Binding-site contacts:
Ligand atom C6 contacts residue PHE386 of chain 1.B at 3.6 Å (hydrophobic).
Ligand atom C6 contacts residue VAL359 of chain 1.B at 3.8 Å (hydrophobic).
Ligand atom N2 contacts residue ASP533 of chain 1.A at 2.9 Å (salt-bridge).
Ligand atom N contacts residue PHE386 of chain 1.B at 3.4 Å.
Ligand atom N5 contacts residue TYR334 of chain 1.B at 3.4 Å.
Ligand atom C8 contacts residue PHE386 of chain 1.B at 3.6 Å (hydrophobic).
Ligand atom N1 contacts residue PHE386 of chain 1.B at 3.8 Å.
Ligand atom C12 contacts residue TYR334 of chain 1.B at 3.8 Å (hydrophobic).
Ligand atom C3 contacts residue THR564 of chain 1.A at 3.7 Å.
Ligand atom O1 contacts residue THR564 of chain 1.A at 3.4 Å (h-bond).
Ligand atom N2 contacts residue THR510 of chain 1.A at 3.6 Å.
Ligand atom C13 contacts residue LEU535 of chain 1.A at 3.5 Å (hydrophobic).
Ligand atom N5 contacts residue LEU535 of chain 1.A at 3.5 Å.
Ligand atom C contacts residue ASP533 of chain 1.A at 3.7 Å.
Ligand atom N1 contacts residue ILE563 of chain 1.A at 3.7 Å.
Ligand atom O2 contacts residue PHE329 of chain 1.B at 3.5 Å.
Ligand atom N4 contacts residue THR564 of chain 1.A at 3.2 Å (h-bond).
Ligand atom O contacts residue THR510 of chain 1.A at 3.4 Å.
Ligand atom C2 contacts residue PHE386 of chain 1.B at 3.5 Å (hydrophobic).
Ligand atom C4 contacts residue PHE386 of chain 1.B at 3.4 Å (hydrophobic).
Ligand atom N1 contacts residue THR564 of chain 1.A at 3.0 Å (h-bond).
Ligand atom N3 contacts residue PHE386 of chain 1.B at 3.5 Å.
Ligand atom O contacts residue LYS410 of chain 1.B at 3.7 Å.
Ligand atom C9 contacts residue TYR334 of chain 1.B at 3.6 Å (hydrophobic).
Ligand atom C7 contacts residue PHE386 of chain 1.B at 3.8 Å (hydrophobic).
Ligand atom C11 contacts residue TYR334 of chain 1.B at 3.8 Å (hydrophobic).
Ligand atom C2 contacts residue ILE563 of chain 1.A at 3.7 Å (hydrophobic).
Ligand atom C3 contacts residue PHE386 of chain 1.B at 3.8 Å (hydrophobic).
Ligand atom C contacts residue PHE386 of chain 1.B at 3.3 Å (hydrophobic).
Ligand atom C7 contacts residue GLY562 of chain 1.A at 3.2 Å.
Ligand atom N4 contacts residue ILE563 of chain 1.A at 3.2 Å.
Ligand atom C13 contacts residue TYR334 of chain 1.B at 3.1 Å (hydrophobic).
Ligand atom C1 contacts residue PHE386 of chain 1.B at 3.4 Å (hydrophobic).
Ligand atom O2 contacts residue GLY562 of chain 1.A at 3.5 Å (h-bond).
Ligand atom N4 contacts residue ASP533 of chain 1.A at 2.6 Å (salt-bridge).
Ligand atom N2 contacts residue PHE386 of chain 1.B at 3.3 Å.
Ligand atom N1 contacts residue LEU535 of chain 1.A at 3.8 Å.
Ligand atom O contacts residue PHE386 of chain 1.B at 3.7 Å.
Ligand atom C2 contacts residue LEU535 of chain 1.A at 3.8 Å (hydrophobic).
Ligand atom C2 contacts residue ASP533 of chain 1.A at 3.7 Å.

The protein below binds the small molecule below.
Small molecule (SMILES): COCCOc1nc(N)c2[nH]c(=O)n(Cc3cccnc3)c2n1

Sequence of chain 1.A:
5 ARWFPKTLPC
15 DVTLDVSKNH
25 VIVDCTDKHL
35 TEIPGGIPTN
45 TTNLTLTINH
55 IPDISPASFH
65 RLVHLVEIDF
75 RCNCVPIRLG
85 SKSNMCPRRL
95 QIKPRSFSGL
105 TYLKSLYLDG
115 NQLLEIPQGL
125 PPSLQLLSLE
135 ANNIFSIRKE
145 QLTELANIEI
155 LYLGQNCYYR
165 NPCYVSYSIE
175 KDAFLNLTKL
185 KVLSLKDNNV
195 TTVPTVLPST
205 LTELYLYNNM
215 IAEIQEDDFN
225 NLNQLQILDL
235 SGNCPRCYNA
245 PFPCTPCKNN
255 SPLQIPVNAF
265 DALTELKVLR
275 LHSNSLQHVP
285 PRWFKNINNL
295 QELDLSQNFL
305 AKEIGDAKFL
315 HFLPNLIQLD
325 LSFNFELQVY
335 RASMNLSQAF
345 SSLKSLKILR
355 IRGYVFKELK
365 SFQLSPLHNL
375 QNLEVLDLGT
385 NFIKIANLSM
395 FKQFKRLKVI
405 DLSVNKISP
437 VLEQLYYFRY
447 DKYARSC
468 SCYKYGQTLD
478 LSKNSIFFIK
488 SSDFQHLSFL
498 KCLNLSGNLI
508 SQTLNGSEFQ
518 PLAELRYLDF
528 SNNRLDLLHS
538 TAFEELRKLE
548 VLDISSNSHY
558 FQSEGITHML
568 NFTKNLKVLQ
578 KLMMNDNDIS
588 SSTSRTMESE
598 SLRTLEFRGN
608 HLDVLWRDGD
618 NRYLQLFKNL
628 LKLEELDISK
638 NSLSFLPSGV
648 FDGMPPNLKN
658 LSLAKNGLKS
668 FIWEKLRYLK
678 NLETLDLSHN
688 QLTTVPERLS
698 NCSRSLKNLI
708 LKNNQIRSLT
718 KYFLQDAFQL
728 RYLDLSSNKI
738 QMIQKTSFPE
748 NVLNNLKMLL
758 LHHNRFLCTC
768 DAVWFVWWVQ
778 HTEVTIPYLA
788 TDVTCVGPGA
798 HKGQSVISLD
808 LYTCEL

Sequence of chain 1.B:
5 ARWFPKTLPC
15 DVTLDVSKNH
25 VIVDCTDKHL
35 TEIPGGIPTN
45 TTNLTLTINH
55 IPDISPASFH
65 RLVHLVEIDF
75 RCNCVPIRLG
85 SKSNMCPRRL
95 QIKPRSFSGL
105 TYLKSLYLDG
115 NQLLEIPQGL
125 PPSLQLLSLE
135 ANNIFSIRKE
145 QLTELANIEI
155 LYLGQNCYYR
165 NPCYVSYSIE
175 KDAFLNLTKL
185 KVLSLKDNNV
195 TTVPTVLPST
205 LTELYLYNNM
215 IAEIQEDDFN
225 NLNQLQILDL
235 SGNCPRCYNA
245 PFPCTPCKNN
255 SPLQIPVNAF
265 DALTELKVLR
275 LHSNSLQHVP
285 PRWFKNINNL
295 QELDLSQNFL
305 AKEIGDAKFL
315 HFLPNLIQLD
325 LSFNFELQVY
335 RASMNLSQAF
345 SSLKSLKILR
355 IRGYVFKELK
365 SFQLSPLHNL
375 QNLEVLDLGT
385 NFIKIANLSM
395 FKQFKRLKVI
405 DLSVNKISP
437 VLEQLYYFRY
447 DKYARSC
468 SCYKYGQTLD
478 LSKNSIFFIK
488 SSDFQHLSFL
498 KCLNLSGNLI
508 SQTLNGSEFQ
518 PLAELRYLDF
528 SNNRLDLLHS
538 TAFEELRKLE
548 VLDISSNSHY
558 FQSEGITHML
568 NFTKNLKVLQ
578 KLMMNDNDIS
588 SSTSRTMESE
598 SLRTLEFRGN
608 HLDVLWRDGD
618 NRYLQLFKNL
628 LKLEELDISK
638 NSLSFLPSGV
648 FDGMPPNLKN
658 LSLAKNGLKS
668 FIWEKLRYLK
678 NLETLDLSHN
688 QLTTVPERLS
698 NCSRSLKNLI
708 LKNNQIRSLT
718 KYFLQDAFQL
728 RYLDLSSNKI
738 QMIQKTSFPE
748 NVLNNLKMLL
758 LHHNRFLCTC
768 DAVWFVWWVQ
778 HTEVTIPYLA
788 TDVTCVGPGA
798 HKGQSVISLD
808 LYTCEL